Sequence of chain 1.C:
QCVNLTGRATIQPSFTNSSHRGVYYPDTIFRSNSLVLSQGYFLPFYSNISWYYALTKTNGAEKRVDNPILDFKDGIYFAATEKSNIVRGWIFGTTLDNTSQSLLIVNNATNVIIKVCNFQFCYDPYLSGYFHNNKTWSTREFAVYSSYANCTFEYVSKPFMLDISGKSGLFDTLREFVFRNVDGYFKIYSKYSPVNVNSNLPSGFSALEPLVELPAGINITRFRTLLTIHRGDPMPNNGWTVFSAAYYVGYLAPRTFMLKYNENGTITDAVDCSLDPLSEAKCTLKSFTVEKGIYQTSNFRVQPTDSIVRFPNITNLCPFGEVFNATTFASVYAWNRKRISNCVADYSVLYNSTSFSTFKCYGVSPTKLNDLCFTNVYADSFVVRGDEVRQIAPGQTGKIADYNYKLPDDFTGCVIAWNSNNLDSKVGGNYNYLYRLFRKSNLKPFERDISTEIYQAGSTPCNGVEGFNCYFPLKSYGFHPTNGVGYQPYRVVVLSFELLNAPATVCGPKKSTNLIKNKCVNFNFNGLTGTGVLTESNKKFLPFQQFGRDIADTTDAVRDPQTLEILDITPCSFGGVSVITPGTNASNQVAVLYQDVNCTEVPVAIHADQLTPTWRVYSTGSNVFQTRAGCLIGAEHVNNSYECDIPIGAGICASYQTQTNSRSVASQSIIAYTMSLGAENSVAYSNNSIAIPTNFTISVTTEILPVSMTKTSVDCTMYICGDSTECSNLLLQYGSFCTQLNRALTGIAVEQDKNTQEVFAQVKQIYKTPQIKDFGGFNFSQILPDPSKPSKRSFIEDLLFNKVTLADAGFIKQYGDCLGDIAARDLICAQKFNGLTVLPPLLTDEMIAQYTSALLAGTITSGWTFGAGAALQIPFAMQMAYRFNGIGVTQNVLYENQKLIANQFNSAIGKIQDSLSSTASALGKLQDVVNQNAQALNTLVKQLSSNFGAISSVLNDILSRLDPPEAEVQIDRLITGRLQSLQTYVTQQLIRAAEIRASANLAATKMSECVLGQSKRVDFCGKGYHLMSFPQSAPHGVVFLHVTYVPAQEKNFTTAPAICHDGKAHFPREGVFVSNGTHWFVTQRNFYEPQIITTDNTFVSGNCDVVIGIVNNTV

This protein binds this small molecule.
Small molecule (SMILES): CC(=O)N[C@@H]1[C@@H](O)[C@H](O)[C@@H](CO)O[C@H]1O

Binding-site contacts:
Ligand atom C3 contacts residue ASN793 of chain 1.C at 3.8 Å.
Ligand atom C8 contacts residue GLY791 of chain 1.C at 4.0 Å.
Ligand atom C5 contacts residue SER795 of chain 1.C at 3.7 Å.
Ligand atom O5 contacts residue GLN796 of chain 1.C at 4.2 Å.
Ligand atom O7 contacts residue ASN920 of chain 1.C at 3.7 Å.
Ligand atom O5 contacts residue ASN793 of chain 1.C at 2.4 Å (h-bond).
Ligand atom C7 contacts residue ASN920 of chain 1.C at 4.4 Å.
Ligand atom C6 contacts residue SER795 of chain 1.C at 3.8 Å.
Ligand atom N2 contacts residue ASN793 of chain 1.C at 2.8 Å (h-bond).
Ligand atom C2 contacts residue ASN793 of chain 1.C at 2.4 Å.
Ligand atom O6 contacts residue GLN796 of chain 1.C at 3.6 Å.
Ligand atom C8 contacts residue ASN793 of chain 1.C at 4.3 Å.
Ligand atom O5 contacts residue SER795 of chain 1.C at 2.7 Å (h-bond).
Ligand atom C1 contacts residue ASN793 of chain 1.C at 1.4 Å.
Ligand atom O6 contacts residue SER795 of chain 1.C at 3.6 Å.
Ligand atom C8 contacts residue ASN920 of chain 1.C at 4.3 Å.
Ligand atom C7 contacts residue ASN793 of chain 1.C at 3.1 Å.
Ligand atom C1 contacts residue SER795 of chain 1.C at 3.3 Å.
Ligand atom C5 contacts residue ASN793 of chain 1.C at 3.7 Å.
Ligand atom C4 contacts residue ASN793 of chain 1.C at 4.2 Å.
Ligand atom O7 contacts residue ASN793 of chain 1.C at 3.1 Å (h-bond).